A small-molecule ligand and the protein it binds are described below.
Small molecule (SMILES): NC(=[NH2+])NCCC[C@H](NC(=O)CNC(=O)[C@@H](N)CCC(=O)O)[C@H](O)CCl

Sequence of chain 1.B:
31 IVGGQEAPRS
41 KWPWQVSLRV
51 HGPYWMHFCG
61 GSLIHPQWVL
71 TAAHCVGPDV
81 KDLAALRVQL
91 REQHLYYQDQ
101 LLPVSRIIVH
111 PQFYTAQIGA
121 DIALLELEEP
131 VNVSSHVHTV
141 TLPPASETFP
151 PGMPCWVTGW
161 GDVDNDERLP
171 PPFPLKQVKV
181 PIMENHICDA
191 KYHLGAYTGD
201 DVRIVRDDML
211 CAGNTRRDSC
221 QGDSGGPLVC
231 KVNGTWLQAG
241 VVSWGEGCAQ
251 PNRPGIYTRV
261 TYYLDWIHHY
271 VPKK

Binding-site contacts:
Ligand atom NH2 contacts residue SER219 of chain 1.B at 3.1 Å (h-bond).
Ligand atom C1 contacts residue HIS74 of chain 1.B at 3.7 Å.
Ligand atom C contacts residue GLY245 of chain 1.B at 3.6 Å.
Ligand atom CG contacts residue GLN221 of chain 1.B at 3.6 Å.
Ligand atom C2 contacts residue HIS74 of chain 1.B at 2.7 Å.
Ligand atom C3 contacts residue HIS74 of chain 1.B at 1.4 Å.
Ligand atom CB1 contacts residue GLN221 of chain 1.B at 3.6 Å.
Ligand atom NE contacts residue SER219 of chain 1.B at 3.5 Å (h-bond).
Ligand atom CD contacts residue CA1 of chain 1.O at 3.5 Å.
Ligand atom CA1 contacts residue SER243 of chain 1.B at 3.8 Å.
Ligand atom CD contacts residue GLN221 of chain 1.B at 3.8 Å.
Ligand atom O contacts residue GLY245 of chain 1.B at 2.7 Å (h-bond).
Ligand atom N2 contacts residue HIS74 of chain 1.B at 3.1 Å (h-bond).
Ligand atom NH1 contacts residue GLY245 of chain 1.B at 3.6 Å.
Ligand atom NH2 contacts residue GLY255 of chain 1.B at 3.4 Å.
Ligand atom CZ contacts residue SER219 of chain 1.B at 3.3 Å.
Ligand atom O2 contacts residue GLN221 of chain 1.B at 3.8 Å.
Ligand atom NH1 contacts residue GLY247 of chain 1.B at 2.6 Å (h-bond).
Ligand atom O2 contacts residue SER224 of chain 1.B at 2.3 Å (h-bond).
Ligand atom CA2 contacts residue HIS74 of chain 1.B at 3.5 Å.
Ligand atom CA1 contacts residue TRP244 of chain 1.B at 3.6 Å (hydrophobic).
Ligand atom N contacts residue GLY245 of chain 1.B at 3.4 Å (h-bond).
Ligand atom CB1 contacts residue CYS220 of chain 1.B at 3.3 Å (hydrophobic).
Ligand atom OE2 contacts residue CA1 of chain 1.O at 3.1 Å.
Ligand atom O2 contacts residue GLY222 of chain 1.B at 2.9 Å (h-bond).
Ligand atom C2 contacts residue SER224 of chain 1.B at 1.4 Å.
Ligand atom N2 contacts residue SER224 of chain 1.B at 3.1 Å (h-bond).
Ligand atom O contacts residue TRP244 of chain 1.B at 3.4 Å.
Ligand atom CD1 contacts residue GLN221 of chain 1.B at 3.7 Å.
Ligand atom CA contacts residue GLY245 of chain 1.B at 3.8 Å.
Ligand atom O1 contacts residue GLN221 of chain 1.B at 3.1 Å (h-bond).
Ligand atom NE contacts residue TRP244 of chain 1.B at 3.7 Å.
Ligand atom N contacts residue GLN117 of chain 1.B at 3.4 Å (h-bond).
Ligand atom C3 contacts residue SER224 of chain 1.B at 2.4 Å.
Ligand atom CZ contacts residue TRP244 of chain 1.B at 3.6 Å (hydrophobic).
Ligand atom CA2 contacts residue SER224 of chain 1.B at 2.5 Å.
Ligand atom CB1 contacts residue SER224 of chain 1.B at 2.9 Å.
Ligand atom NH2 contacts residue ASP218 of chain 1.B at 2.9 Å (salt-bridge).
Ligand atom OE1 contacts residue CA1 of chain 1.O at 3.0 Å.
Ligand atom N2 contacts residue SER243 of chain 1.B at 3.0 Å (h-bond).